A small-molecule ligand and the protein it binds are described below.
Small molecule (SMILES): CC[C@H](C)[C@H](NC(=O)[C@@H](N)CC(C)C)C(=O)NCC(=O)N[C@@H](CCCN=C(N)N)C(=O)N[C@H](C=O)[C@@H](C)O

Binding-site contacts:
Ligand atom CA contacts residue SER86 of chain 33.A at 4.0 Å.
Ligand atom CD contacts residue SER86 of chain 33.A at 3.5 Å.
Ligand atom CZ contacts residue PHE100 of chain 33.A at 4.1 Å (hydrophobic).
Ligand atom N contacts residue LYS234 of chain 32.C at 3.6 Å.
Ligand atom NH2 contacts residue LYS98 of chain 33.A at 2.7 Å (salt-bridge).
Ligand atom NH2 contacts residue ASN101 of chain 33.A at 3.7 Å.
Ligand atom NH2 contacts residue PHE100 of chain 33.A at 2.8 Å (h-bond).
Ligand atom CZ contacts residue SER86 of chain 33.A at 3.2 Å.
Ligand atom CG contacts residue SER86 of chain 33.A at 4.2 Å.
Ligand atom O contacts residue THR88 of chain 33.A at 3.7 Å.
Ligand atom C contacts residue LYS234 of chain 32.C at 3.0 Å.
Ligand atom N contacts residue SER86 of chain 33.A at 4.0 Å.
Ligand atom CZ contacts residue LEU87 of chain 33.A at 4.2 Å (hydrophobic).
Ligand atom N contacts residue LYS234 of chain 32.C at 1.5 Å.
Ligand atom CB contacts residue LYS234 of chain 32.C at 3.9 Å.
Ligand atom NH1 contacts residue SER86 of chain 33.A at 3.4 Å (h-bond).
Ligand atom CZ contacts residue LYS98 of chain 33.A at 3.7 Å.
Ligand atom CD2 contacts residue ILE84 of chain 33.A at 3.9 Å (hydrophobic).
Ligand atom O contacts residue LYS234 of chain 32.C at 3.4 Å.
Ligand atom C contacts residue SER86 of chain 33.A at 3.6 Å.
Ligand atom O contacts residue LYS98 of chain 33.A at 3.8 Å.
Ligand atom NH1 contacts residue LEU87 of chain 33.A at 3.9 Å.
Ligand atom CB contacts residue SER233 of chain 32.C at 4.1 Å.
Ligand atom CD contacts residue ASN101 of chain 33.A at 3.2 Å.
Ligand atom O contacts residue SER86 of chain 33.A at 2.8 Å (h-bond).
Ligand atom CZ contacts residue ASN101 of chain 33.A at 3.7 Å.
Ligand atom CA contacts residue LYS234 of chain 32.C at 2.5 Å.
Ligand atom NH2 contacts residue LEU87 of chain 33.A at 3.9 Å.
Ligand atom NH2 contacts residue SER86 of chain 33.A at 3.5 Å (h-bond).
Ligand atom NH1 contacts residue LYS98 of chain 33.A at 3.7 Å.
Ligand atom NH1 contacts residue THR88 of chain 33.A at 3.8 Å.
Ligand atom C contacts residue THR88 of chain 33.A at 4.2 Å.
Ligand atom NH2 contacts residue LYS97 of chain 33.A at 3.6 Å (salt-bridge).
Ligand atom C contacts residue LYS98 of chain 33.A at 3.7 Å.
Ligand atom NE contacts residue ASN101 of chain 33.A at 3.0 Å (h-bond).
Ligand atom N contacts residue SER233 of chain 32.C at 3.0 Å (h-bond).
Ligand atom CD1 contacts residue ILE84 of chain 33.A at 4.0 Å (hydrophobic).
Ligand atom CA contacts residue SER233 of chain 32.C at 3.6 Å.
Ligand atom NE contacts residue SER86 of chain 33.A at 3.6 Å.
Ligand atom CB contacts residue SER86 of chain 33.A at 3.9 Å.

Sequence of chain 32.C:
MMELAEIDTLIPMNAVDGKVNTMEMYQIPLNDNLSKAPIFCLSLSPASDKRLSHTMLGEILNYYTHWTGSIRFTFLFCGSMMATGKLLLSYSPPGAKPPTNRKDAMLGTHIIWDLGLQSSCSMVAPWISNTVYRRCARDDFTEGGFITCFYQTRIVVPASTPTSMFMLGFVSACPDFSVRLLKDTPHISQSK

Sequence of chain 33.A:
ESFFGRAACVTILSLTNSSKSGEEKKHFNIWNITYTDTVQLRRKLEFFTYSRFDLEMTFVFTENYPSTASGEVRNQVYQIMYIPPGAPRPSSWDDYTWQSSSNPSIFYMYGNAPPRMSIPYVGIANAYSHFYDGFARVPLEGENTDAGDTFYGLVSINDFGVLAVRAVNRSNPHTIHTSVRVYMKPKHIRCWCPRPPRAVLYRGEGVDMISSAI